Sequence of chain 1.A:
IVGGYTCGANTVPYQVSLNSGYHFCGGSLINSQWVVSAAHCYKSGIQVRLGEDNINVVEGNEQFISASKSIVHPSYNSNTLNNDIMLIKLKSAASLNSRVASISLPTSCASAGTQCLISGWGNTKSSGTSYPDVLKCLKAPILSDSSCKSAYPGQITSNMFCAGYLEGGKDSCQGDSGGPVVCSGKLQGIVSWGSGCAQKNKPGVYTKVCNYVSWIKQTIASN

Binding-site contacts:
Ligand atom C31 contacts residue TRP193 of chain 1.A at 3.3 Å (hydrophobic).
Ligand atom C10 contacts residue SER177 of chain 1.A at 3.9 Å.
Ligand atom N1 contacts residue GLY194 of chain 1.A at 3.9 Å.
Ligand atom C18 contacts residue LEU81 of chain 1.A at 3.5 Å (hydrophobic).
Ligand atom N2 contacts residue GLY204 of chain 1.A at 3.7 Å.
Ligand atom C25 contacts residue LEU81 of chain 1.A at 3.8 Å (hydrophobic).
Ligand atom O29 contacts residue TRP193 of chain 1.A at 3.8 Å.
Ligand atom C5 contacts residue TRP193 of chain 1.A at 3.7 Å (hydrophobic).
Ligand atom C12 contacts residue GLN174 of chain 1.A at 3.6 Å.
Ligand atom N1 contacts residue SER172 of chain 1.A at 3.4 Å (h-bond).
Ligand atom N1 contacts residue GLY196 of chain 1.A at 2.7 Å (h-bond).
Ligand atom O27 contacts residue ASN79 of chain 1.A at 3.4 Å (h-bond).
Ligand atom C28 contacts residue ASN79 of chain 1.A at 3.6 Å.
Ligand atom C3 contacts residue GLY196 of chain 1.A at 3.8 Å.
Ligand atom C30 contacts residue TRP193 of chain 1.A at 3.6 Å (hydrophobic).
Ligand atom C3 contacts residue SER172 of chain 1.A at 3.2 Å.
Ligand atom O29 contacts residue GLN155 of chain 1.A at 3.7 Å.
Ligand atom C4 contacts residue TRP193 of chain 1.A at 3.7 Å (hydrophobic).
Ligand atom N2 contacts residue ASP171 of chain 1.A at 3.0 Å (salt-bridge).
Ligand atom C28 contacts residue THR80 of chain 1.A at 3.4 Å.
Ligand atom N1 contacts residue ASP171 of chain 1.A at 2.9 Å (salt-bridge).
Ligand atom C8 contacts residue GLY194 of chain 1.A at 3.8 Å.
Ligand atom C10 contacts residue SER192 of chain 1.A at 3.9 Å.
Ligand atom N2 contacts residue SER172 of chain 1.A at 2.9 Å (h-bond).
Ligand atom C3 contacts residue ASP171 of chain 1.A at 3.7 Å.
Ligand atom O27 contacts residue THR80 of chain 1.A at 3.8 Å.
Ligand atom C6 contacts residue SER192 of chain 1.A at 3.6 Å.
Ligand atom C32 contacts residue GLY194 of chain 1.A at 3.6 Å.
Ligand atom N1 contacts residue CYS197 of chain 1.A at 3.8 Å.
Ligand atom C16 contacts residue HIS40 of chain 1.A at 3.8 Å.
Ligand atom C22 contacts residue SER192 of chain 1.A at 3.3 Å.
Ligand atom C6 contacts residue TRP193 of chain 1.A at 3.6 Å (hydrophobic).
Ligand atom C26 contacts residue LEU81 of chain 1.A at 3.8 Å (hydrophobic).
Ligand atom C9 contacts residue GLY196 of chain 1.A at 3.3 Å.
Ligand atom C4 contacts residue GLY194 of chain 1.A at 3.6 Å.
Ligand atom O21 contacts residue GLY194 of chain 1.A at 3.2 Å (h-bond).
Ligand atom C9 contacts residue GLY194 of chain 1.A at 3.5 Å.
Ligand atom O27 contacts residue LEU81 of chain 1.A at 3.2 Å.
Ligand atom C20 contacts residue TRP193 of chain 1.A at 3.6 Å (hydrophobic).
Ligand atom O21 contacts residue TRP193 of chain 1.A at 3.2 Å.

The small molecule below binds the protein below.
Small molecule (SMILES): CC[C@@H]1[C@@H]2[C@H](C(=O)N1Cc1ccc3c(c1)OCO3)[C@H](c1ccc(C(=N)N)cc1)N(C)C2(C)C